Binding-site contacts:
Ligand atom C8 contacts residue LEU307 of chain 1.A at 3.5 Å (hydrophobic).
Ligand atom O1 contacts residue LYS61 of chain 1.A at 3.4 Å (salt-bridge).
Ligand atom C2 contacts residue LEU58 of chain 1.A at 3.9 Å (hydrophobic).
Ligand atom C22 contacts residue HIS64 of chain 1.A at 3.4 Å.
Ligand atom C1 contacts residue LEU303 of chain 1.A at 4.1 Å (hydrophobic).
Ligand atom C26 contacts residue LEU58 of chain 1.A at 3.9 Å (hydrophobic).
Ligand atom C7 contacts residue GLN59 of chain 1.A at 3.7 Å.
Ligand atom C23 contacts residue HIS64 of chain 1.A at 3.8 Å.
Ligand atom C14 contacts residue LYS61 of chain 1.A at 3.5 Å.
Ligand atom C3 contacts residue PHE226 of chain 1.A at 3.9 Å (hydrophobic).
Ligand atom C24 contacts residue HIS69 of chain 1.A at 3.9 Å.
Ligand atom C15 contacts residue TYR63 of chain 1.A at 3.7 Å (hydrophobic).
Ligand atom C14 contacts residue TYR63 of chain 1.A at 3.6 Å (hydrophobic).
Ligand atom C3 contacts residue LEU58 of chain 1.A at 4.0 Å (hydrophobic).
Ligand atom C1 contacts residue PHE226 of chain 1.A at 3.8 Å (hydrophobic).
Ligand atom C15 contacts residue LYS61 of chain 1.A at 3.8 Å.
Ligand atom C15 contacts residue LYS310 of chain 1.A at 3.8 Å.
Ligand atom C4 contacts residue GLN59 of chain 1.A at 3.3 Å.
Ligand atom C2 contacts residue PHE226 of chain 1.A at 3.4 Å (hydrophobic).
Ligand atom C11 contacts residue LEU303 of chain 1.A at 3.9 Å (hydrophobic).
Ligand atom O2 contacts residue LYS61 of chain 1.A at 3.7 Å.
Ligand atom C9 contacts residue LYS61 of chain 1.A at 3.9 Å.
Ligand atom C21 contacts residue LEU58 of chain 1.A at 4.0 Å (hydrophobic).
Ligand atom C7 contacts residue LEU307 of chain 1.A at 3.8 Å (hydrophobic).
Ligand atom C17 contacts residue LYS306 of chain 1.A at 3.5 Å.
Ligand atom C23 contacts residue HIS69 of chain 1.A at 3.5 Å.
Ligand atom C8 contacts residue VAL98 of chain 1.A at 4.1 Å (hydrophobic).
Ligand atom C13 contacts residue LYS61 of chain 1.A at 4.0 Å.
Ligand atom O1 contacts residue LYS310 of chain 1.A at 3.8 Å.
Ligand atom C17 contacts residue LYS310 of chain 1.A at 4.1 Å.
Ligand atom C5 contacts residue GLN59 of chain 1.A at 3.8 Å.
Ligand atom C8 contacts residue LYS61 of chain 1.A at 3.5 Å.
Ligand atom C9 contacts residue LEU307 of chain 1.A at 3.8 Å (hydrophobic).
Ligand atom C16 contacts residue LYS310 of chain 1.A at 3.3 Å.
Ligand atom C3 contacts residue GLN59 of chain 1.A at 3.4 Å.
Ligand atom N1 contacts residue LEU303 of chain 1.A at 4.0 Å.
Ligand atom C7 contacts residue VAL98 of chain 1.A at 3.5 Å (hydrophobic).
Ligand atom O2 contacts residue GLN59 of chain 1.A at 3.0 Å (h-bond).
Ligand atom C21 contacts residue GLN59 of chain 1.A at 3.1 Å.
Ligand atom C19 contacts residue LEU303 of chain 1.A at 4.0 Å (hydrophobic).

The protein below binds the small molecule below.
Small molecule (SMILES): C[C@H](NC(=O)c1ccccc1N=Cc1c(O)ccc2ccccc12)c1ccccc1

Sequence of chain 1.A:
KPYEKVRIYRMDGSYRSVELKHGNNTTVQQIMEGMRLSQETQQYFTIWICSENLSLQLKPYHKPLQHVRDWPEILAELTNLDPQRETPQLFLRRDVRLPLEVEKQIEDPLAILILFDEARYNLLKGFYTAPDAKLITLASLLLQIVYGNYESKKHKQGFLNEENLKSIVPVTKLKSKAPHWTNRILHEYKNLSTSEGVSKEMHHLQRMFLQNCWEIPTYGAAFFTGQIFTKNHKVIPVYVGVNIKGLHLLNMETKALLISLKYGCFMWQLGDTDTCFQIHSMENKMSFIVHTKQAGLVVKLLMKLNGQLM